Binding-site contacts:
Ligand atom C5 contacts residue THR318 of chain 1.C at 4.1 Å.
Ligand atom N2 contacts residue ASN38 of chain 1.C at 2.8 Å (h-bond).
Ligand atom C6 contacts residue LEU52 of chain 1.D at 3.4 Å (hydrophobic).
Ligand atom O5 contacts residue THR318 of chain 1.C at 3.0 Å (h-bond).
Ligand atom C1 contacts residue THR318 of chain 1.C at 3.5 Å.
Ligand atom O6 contacts residue ASN49 of chain 1.D at 4.2 Å.
Ligand atom O5 contacts residue ALA39 of chain 1.C at 4.4 Å.
Ligand atom O5 contacts residue ASN38 of chain 1.C at 2.3 Å (h-bond).
Ligand atom O6 contacts residue LEU52 of chain 1.D at 3.3 Å.
Ligand atom O6 contacts residue THR318 of chain 1.C at 3.5 Å.
Ligand atom O7 contacts residue ASN38 of chain 1.C at 4.2 Å.
Ligand atom C3 contacts residue ASN38 of chain 1.C at 3.7 Å.
Ligand atom C2 contacts residue ASN38 of chain 1.C at 2.4 Å.
Ligand atom C6 contacts residue THR40 of chain 1.C at 4.4 Å.
Ligand atom C1 contacts residue ALA39 of chain 1.C at 4.0 Å (hydrophobic).
Ligand atom C7 contacts residue ASN38 of chain 1.C at 3.8 Å.
Ligand atom C8 contacts residue ASN38 of chain 1.C at 4.2 Å.
Ligand atom C4 contacts residue ASN38 of chain 1.C at 4.2 Å.
Ligand atom C1 contacts residue ASN38 of chain 1.C at 1.4 Å.
Ligand atom C6 contacts residue THR318 of chain 1.C at 3.8 Å.
Ligand atom C5 contacts residue ASN38 of chain 1.C at 3.6 Å.

Sequence of chain 1.C:
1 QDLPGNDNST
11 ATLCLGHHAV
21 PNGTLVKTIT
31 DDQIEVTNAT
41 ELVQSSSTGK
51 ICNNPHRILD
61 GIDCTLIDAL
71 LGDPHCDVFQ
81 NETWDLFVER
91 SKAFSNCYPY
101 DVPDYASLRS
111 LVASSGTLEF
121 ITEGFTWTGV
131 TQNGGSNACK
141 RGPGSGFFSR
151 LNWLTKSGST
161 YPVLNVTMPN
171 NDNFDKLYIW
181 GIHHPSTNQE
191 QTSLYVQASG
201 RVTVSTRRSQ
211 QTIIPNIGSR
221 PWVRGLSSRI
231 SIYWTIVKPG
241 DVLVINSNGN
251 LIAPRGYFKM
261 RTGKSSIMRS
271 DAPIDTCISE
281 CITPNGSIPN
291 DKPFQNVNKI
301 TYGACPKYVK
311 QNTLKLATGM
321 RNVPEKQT

A small-molecule ligand and the protein it binds are described below.
Small molecule (SMILES): CC(=O)N[C@@H]1[C@@H](O)[C@H](O)[C@@H](CO)O[C@H]1O

Sequence of chain 1.D:
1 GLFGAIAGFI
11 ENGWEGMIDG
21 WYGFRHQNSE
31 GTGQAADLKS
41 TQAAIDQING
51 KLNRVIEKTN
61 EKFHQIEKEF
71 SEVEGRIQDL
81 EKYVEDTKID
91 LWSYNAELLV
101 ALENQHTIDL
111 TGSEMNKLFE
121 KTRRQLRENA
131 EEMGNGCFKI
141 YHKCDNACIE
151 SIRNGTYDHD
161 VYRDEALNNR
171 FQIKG